This protein binds this small molecule.
Small molecule (SMILES): CCC1=C(C)/C(=C/c2[nH]c(Cc3[nH]c(CC4NC(=O)C(C)=C4CC)c(C)c3CCC(=O)O)c(CCC(=O)O)c2C)NC1=O

Binding-site contacts:
Ligand atom C21 contacts residue TYR69 of chain 1.B at 3.5 Å (hydrophobic).
Ligand atom C15 contacts residue CYS60 of chain 1.B at 2.8 Å (hydrophobic).
Ligand atom C30 contacts residue LEU93 of chain 1.B at 3.6 Å (hydrophobic).
Ligand atom C16 contacts residue CYS60 of chain 1.B at 1.8 Å (hydrophobic).
Ligand atom C25 contacts residue ASP58 of chain 1.B at 3.5 Å.
Ligand atom C02 contacts residue CYS88 of chain 1.B at 1.8 Å (hydrophobic).
Ligand atom C05 contacts residue CYS88 of chain 1.B at 3.6 Å (hydrophobic).
Ligand atom O22 contacts residue ARG73 of chain 1.B at 2.6 Å (salt-bridge).
Ligand atom C13 contacts residue THR86 of chain 1.B at 3.4 Å.
Ligand atom N26 contacts residue HIS89 of chain 1.B at 3.2 Å.
Ligand atom C21 contacts residue ARG73 of chain 1.B at 3.6 Å.
Ligand atom O31 contacts residue ASN101 of chain 1.B at 3.1 Å (h-bond).
Ligand atom N38 contacts residue ASP58 of chain 1.B at 2.8 Å (salt-bridge).
Ligand atom C36 contacts residue LEU93 of chain 1.B at 3.6 Å (hydrophobic).
Ligand atom O22 contacts residue TYR69 of chain 1.B at 2.5 Å (h-bond).
Ligand atom C04 contacts residue CYS88 of chain 1.B at 3.5 Å (hydrophobic).
Ligand atom C17 contacts residue CYS60 of chain 1.B at 2.6 Å (hydrophobic).
Ligand atom C24 contacts residue HIS89 of chain 1.B at 3.6 Å.
Ligand atom C01 contacts residue CYS88 of chain 1.B at 2.8 Å (hydrophobic).
Ligand atom C15 contacts residue HIS89 of chain 1.B at 3.4 Å.
Ligand atom N26 contacts residue PHE61 of chain 1.B at 3.6 Å.
Ligand atom O31 contacts residue HIS119 of chain 1.B at 2.9 Å (h-bond).
Ligand atom C12 contacts residue HIS89 of chain 1.B at 3.3 Å.
Ligand atom C14 contacts residue HIS89 of chain 1.B at 3.3 Å.
Ligand atom C03 contacts residue CYS88 of chain 1.B at 2.9 Å (hydrophobic).
Ligand atom O07 contacts residue PRO59 of chain 1.B at 3.5 Å.
Ligand atom C01 contacts residue GLN92 of chain 1.B at 3.4 Å.
Ligand atom C25 contacts residue PHE61 of chain 1.B at 3.4 Å (hydrophobic).
Ligand atom N26 contacts residue ASP58 of chain 1.B at 2.7 Å (salt-bridge).
Ligand atom N38 contacts residue CYS60 of chain 1.B at 3.1 Å (h-bond).
Ligand atom C11 contacts residue HIS89 of chain 1.B at 3.4 Å.
Ligand atom C27 contacts residue ASP58 of chain 1.B at 3.3 Å.
Ligand atom C11 contacts residue ASP58 of chain 1.B at 3.6 Å.
Ligand atom N26 contacts residue CYS60 of chain 1.B at 3.2 Å (h-bond).
Ligand atom O43 contacts residue TRP65 of chain 1.B at 2.7 Å (h-bond).
Ligand atom N38 contacts residue HIS89 of chain 1.B at 3.4 Å (h-bond).
Ligand atom C10 contacts residue ASP58 of chain 1.B at 3.5 Å.
Ligand atom C25 contacts residue HIS89 of chain 1.B at 3.4 Å.
Ligand atom O23 contacts residue ARG73 of chain 1.B at 2.9 Å (salt-bridge).
Ligand atom C17 contacts residue HIS89 of chain 1.B at 3.4 Å.

Sequence of chain 1.B:
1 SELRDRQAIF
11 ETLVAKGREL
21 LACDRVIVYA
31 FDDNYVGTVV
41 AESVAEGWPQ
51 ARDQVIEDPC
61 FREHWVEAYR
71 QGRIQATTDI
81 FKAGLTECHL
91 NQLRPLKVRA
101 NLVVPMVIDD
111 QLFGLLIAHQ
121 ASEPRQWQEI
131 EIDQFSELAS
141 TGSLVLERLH